A small-molecule ligand and the protein it binds are described below.
Small molecule (SMILES): COc1cc(CC(=O)c2ccc(C#N)cc2)c([N+](=O)[O-])cc1OC

Binding-site contacts:
Ligand atom O20 contacts residue TYR152 of chain 12.A at 3.7 Å.
Ligand atom C15 contacts residue TYR128 of chain 12.A at 3.1 Å (hydrophobic).
Ligand atom O23 contacts residue TYR152 of chain 12.A at 3.0 Å (h-bond).
Ligand atom C15 contacts residue TYR197 of chain 12.A at 3.8 Å (hydrophobic).
Ligand atom C03 contacts residue TYR128 of chain 12.A at 3.7 Å (hydrophobic).
Ligand atom N13 contacts residue GOL1 of chain 12.E at 3.7 Å.
Ligand atom N22 contacts residue TYR152 of chain 12.A at 3.3 Å (h-bond).
Ligand atom O24 contacts residue VAL191 of chain 12.A at 3.1 Å.
Ligand atom O24 contacts residue TYR152 of chain 12.A at 3.5 Å (h-bond).
Ligand atom C18 contacts residue TYR152 of chain 12.A at 3.7 Å (hydrophobic).
Ligand atom O16 contacts residue TYR128 of chain 12.A at 2.9 Å (h-bond).
Ligand atom C01 contacts residue TYR128 of chain 12.A at 2.9 Å (hydrophobic).
Ligand atom C14 contacts residue TYR197 of chain 12.A at 3.7 Å (hydrophobic).
Ligand atom C09 contacts residue MET221 of chain 12.A at 3.9 Å (hydrophobic).
Ligand atom C11 contacts residue TYR197 of chain 12.A at 3.5 Å (hydrophobic).
Ligand atom C21 contacts residue TYR152 of chain 12.A at 3.6 Å (hydrophobic).
Ligand atom C19 contacts residue TYR152 of chain 12.A at 3.9 Å (hydrophobic).
Ligand atom C14 contacts residue LEU106 of chain 12.A at 3.5 Å (hydrophobic).
Ligand atom C15 contacts residue SER126 of chain 12.A at 3.5 Å.
Ligand atom O23 contacts residue VAL191 of chain 12.A at 3.9 Å.
Ligand atom O02 contacts residue TYR128 of chain 12.A at 3.8 Å.
Ligand atom C05 contacts residue TYR128 of chain 12.A at 3.8 Å (hydrophobic).
Ligand atom C10 contacts residue TYR197 of chain 12.A at 3.7 Å (hydrophobic).
Ligand atom N13 contacts residue TYR197 of chain 12.A at 3.4 Å.
Ligand atom O20 contacts residue PHE186 of chain 12.A at 3.8 Å.
Ligand atom C17 contacts residue TYR152 of chain 12.A at 3.8 Å (hydrophobic).
Ligand atom C06 contacts residue ILE104 of chain 12.A at 3.5 Å (hydrophobic).
Ligand atom C08 contacts residue TYR128 of chain 12.A at 3.3 Å (hydrophobic).
Ligand atom C06 contacts residue TYR128 of chain 12.A at 3.4 Å (hydrophobic).
Ligand atom N22 contacts residue VAL191 of chain 12.A at 3.9 Å.
Ligand atom C01 contacts residue MET224 of chain 12.A at 3.7 Å (hydrophobic).
Ligand atom C10 contacts residue MET221 of chain 12.A at 3.9 Å (hydrophobic).
Ligand atom C07 contacts residue TYR128 of chain 12.A at 2.9 Å (hydrophobic).
Ligand atom C01 contacts residue PHE186 of chain 12.A at 2.8 Å (hydrophobic).
Ligand atom C08 contacts residue TYR197 of chain 12.A at 3.9 Å (hydrophobic).
Ligand atom C04 contacts residue TYR128 of chain 12.A at 3.4 Å (hydrophobic).
Ligand atom O16 contacts residue VAL188 of chain 12.A at 3.8 Å.
Ligand atom C12 contacts residue TYR197 of chain 12.A at 3.5 Å (hydrophobic).
Ligand atom O02 contacts residue MET224 of chain 12.A at 3.5 Å.
Ligand atom O23 contacts residue LEU221 of chain 13.C at 3.9 Å.

Sequence of chain 13.C:
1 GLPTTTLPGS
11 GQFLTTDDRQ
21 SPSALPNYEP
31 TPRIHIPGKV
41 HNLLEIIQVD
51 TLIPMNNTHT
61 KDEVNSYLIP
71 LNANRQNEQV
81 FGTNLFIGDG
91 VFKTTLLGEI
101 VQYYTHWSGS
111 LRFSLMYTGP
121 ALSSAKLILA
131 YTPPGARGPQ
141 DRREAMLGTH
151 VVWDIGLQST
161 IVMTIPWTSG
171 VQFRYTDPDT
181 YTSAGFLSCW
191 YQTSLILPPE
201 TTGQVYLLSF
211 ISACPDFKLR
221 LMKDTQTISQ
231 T

Sequence of chain 12.A:
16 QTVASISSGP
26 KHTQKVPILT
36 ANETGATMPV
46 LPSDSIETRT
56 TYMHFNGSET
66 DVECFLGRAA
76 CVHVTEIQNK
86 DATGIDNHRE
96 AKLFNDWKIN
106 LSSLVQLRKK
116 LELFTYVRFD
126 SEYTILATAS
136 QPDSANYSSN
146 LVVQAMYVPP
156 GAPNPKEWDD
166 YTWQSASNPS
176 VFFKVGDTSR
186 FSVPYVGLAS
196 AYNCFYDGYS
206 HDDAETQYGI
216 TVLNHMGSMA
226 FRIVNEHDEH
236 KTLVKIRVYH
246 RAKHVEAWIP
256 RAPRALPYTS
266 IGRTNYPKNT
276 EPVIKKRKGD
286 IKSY

Sequence of chain 12.C:
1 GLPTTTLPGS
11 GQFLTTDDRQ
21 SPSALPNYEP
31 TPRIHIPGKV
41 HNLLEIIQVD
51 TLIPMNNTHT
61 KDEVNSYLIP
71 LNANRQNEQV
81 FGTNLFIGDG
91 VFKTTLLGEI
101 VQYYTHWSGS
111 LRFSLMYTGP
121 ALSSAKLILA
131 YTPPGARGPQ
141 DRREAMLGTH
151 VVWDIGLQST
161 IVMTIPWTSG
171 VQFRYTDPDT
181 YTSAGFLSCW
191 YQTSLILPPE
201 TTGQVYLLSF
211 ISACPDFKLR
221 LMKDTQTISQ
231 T